Sequence of chain 1.B:
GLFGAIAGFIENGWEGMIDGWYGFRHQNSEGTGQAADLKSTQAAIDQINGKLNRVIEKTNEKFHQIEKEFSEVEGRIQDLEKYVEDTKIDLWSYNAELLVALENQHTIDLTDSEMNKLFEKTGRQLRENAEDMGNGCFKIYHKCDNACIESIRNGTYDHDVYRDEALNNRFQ

This small molecule binds to this protein.
Small molecule (SMILES): CC(=O)N[C@H]1[C@H](O[C@H]2[C@H](O)[C@@H](NC(C)=O)CO[C@@H]2CO)O[C@H](CO)[C@@H](O)[C@@H]1O

Sequence of chain 1.A:
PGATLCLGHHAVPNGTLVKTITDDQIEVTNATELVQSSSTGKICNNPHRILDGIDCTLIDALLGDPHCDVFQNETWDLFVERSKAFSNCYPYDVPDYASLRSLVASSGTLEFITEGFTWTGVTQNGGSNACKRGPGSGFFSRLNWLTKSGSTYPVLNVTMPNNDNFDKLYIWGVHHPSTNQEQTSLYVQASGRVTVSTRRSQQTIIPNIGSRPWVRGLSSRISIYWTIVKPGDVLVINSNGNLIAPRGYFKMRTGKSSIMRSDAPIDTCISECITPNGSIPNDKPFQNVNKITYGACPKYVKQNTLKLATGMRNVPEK

Binding-site contacts:
Ligand atom O7 contacts residue LYS293 of chain 1.A at 4.4 Å.
Ligand atom O5 contacts residue ASN279 of chain 1.A at 2.3 Å (h-bond).
Ligand atom C1 contacts residue ASN279 of chain 1.A at 1.4 Å.
Ligand atom C8 contacts residue GLU69 of chain 1.B at 3.6 Å.
Ligand atom C7 contacts residue ASN279 of chain 1.A at 3.2 Å.
Ligand atom C5 contacts residue ASN292 of chain 1.A at 3.9 Å.
Ligand atom C7 contacts residue VAL291 of chain 1.A at 4.4 Å (hydrophobic).
Ligand atom C5 contacts residue ASN279 of chain 1.A at 3.6 Å.
Ligand atom C8 contacts residue VAL291 of chain 1.A at 4.2 Å (hydrophobic).
Ligand atom C6 contacts residue GLU69 of chain 1.B at 4.4 Å.
Ligand atom C8 contacts residue SER39 of chain 1.A at 3.6 Å.
Ligand atom C5 contacts residue VAL291 of chain 1.A at 4.5 Å (hydrophobic).
Ligand atom C2 contacts residue ASN279 of chain 1.A at 2.4 Å.
Ligand atom C1 contacts residue VAL291 of chain 1.A at 3.5 Å (hydrophobic).
Ligand atom C8 contacts residue ASN279 of chain 1.A at 4.5 Å.
Ligand atom O5 contacts residue ASN292 of chain 1.A at 3.9 Å.
Ligand atom C1 contacts residue ASN292 of chain 1.A at 4.2 Å.
Ligand atom N2 contacts residue VAL291 of chain 1.A at 3.5 Å (h-bond).
Ligand atom O5 contacts residue VAL291 of chain 1.A at 4.5 Å.
Ligand atom N2 contacts residue ASN279 of chain 1.A at 3.0 Å (h-bond).
Ligand atom C6 contacts residue ASN292 of chain 1.A at 3.9 Å.
Ligand atom C4 contacts residue ASN279 of chain 1.A at 4.2 Å.
Ligand atom C8 contacts residue LYS293 of chain 1.A at 4.0 Å.
Ligand atom C2 contacts residue VAL291 of chain 1.A at 3.9 Å (hydrophobic).
Ligand atom C3 contacts residue VAL291 of chain 1.A at 4.1 Å (hydrophobic).
Ligand atom O7 contacts residue ASN279 of chain 1.A at 3.0 Å (h-bond).
Ligand atom C3 contacts residue ASN279 of chain 1.A at 3.8 Å.